Binding-site contacts:
Ligand atom C04 contacts residue ILE187 of chain 1.D at 4.2 Å (hydrophobic).
Ligand atom C17 contacts residue PHE96 of chain 1.D at 4.2 Å (hydrophobic).
Ligand atom C21 contacts residue THR288 of chain 1.D at 3.5 Å.
Ligand atom C07 contacts residue THR288 of chain 1.D at 4.1 Å.
Ligand atom C07 contacts residue VAL465 of chain 1.D at 3.5 Å (hydrophobic).
Ligand atom C06 contacts residue VAL464 of chain 1.D at 4.1 Å (hydrophobic).
Ligand atom C15 contacts residue TYR183 of chain 1.D at 3.5 Å (hydrophobic).
Ligand atom C03 contacts residue ILE188 of chain 1.D at 3.8 Å (hydrophobic).
Ligand atom C04 contacts residue ILE188 of chain 1.D at 3.8 Å (hydrophobic).
Ligand atom C11 contacts residue GLY283 of chain 1.D at 4.2 Å.
Ligand atom C06 contacts residue VAL465 of chain 1.D at 3.7 Å (hydrophobic).
Ligand atom C26 contacts residue PHE96 of chain 1.D at 4.1 Å (hydrophobic).
Ligand atom C23 contacts residue HEM1 of chain 1.L at 2.1 Å.
Ligand atom C13 contacts residue GLY283 of chain 1.D at 4.1 Å.
Ligand atom O16 contacts residue GLY279 of chain 1.D at 3.6 Å.
Ligand atom C24 contacts residue ALA349 of chain 1.D at 3.8 Å (hydrophobic).
Ligand atom C15 contacts residue ILE187 of chain 1.D at 3.4 Å (hydrophobic).
Ligand atom C19 contacts residue ALA284 of chain 1.D at 3.5 Å (hydrophobic).
Ligand atom N22 contacts residue HEM1 of chain 1.L at 3.2 Å.
Ligand atom C15 contacts residue ASN184 of chain 1.D at 2.9 Å.
Ligand atom C04 contacts residue ASN184 of chain 1.D at 4.0 Å.
Ligand atom O16 contacts residue TYR183 of chain 1.D at 4.0 Å.
Ligand atom O14 contacts residue ILE187 of chain 1.D at 3.0 Å.
Ligand atom C08 contacts residue PHE96 of chain 1.D at 4.0 Å (hydrophobic).
Ligand atom O16 contacts residue ARG221 of chain 1.D at 3.2 Å.
Ligand atom C13 contacts residue ILE187 of chain 1.D at 4.2 Å (hydrophobic).
Ligand atom C24 contacts residue VAL464 of chain 1.D at 4.0 Å (hydrophobic).
Ligand atom C26 contacts residue VAL464 of chain 1.D at 3.2 Å (hydrophobic).
Ligand atom C23 contacts residue THR288 of chain 1.D at 4.1 Å.
Ligand atom C10 contacts residue ASP280 of chain 1.D at 3.5 Å.
Ligand atom C15 contacts residue ARG221 of chain 1.D at 3.4 Å.
Ligand atom C18 contacts residue ALA284 of chain 1.D at 3.5 Å (hydrophobic).
Ligand atom O14 contacts residue ASN184 of chain 1.D at 3.1 Å (h-bond).
Ligand atom C13 contacts residue ASN184 of chain 1.D at 3.5 Å.
Ligand atom C09 contacts residue PHE96 of chain 1.D at 4.0 Å (hydrophobic).
Ligand atom O16 contacts residue ASN184 of chain 1.D at 3.5 Å (h-bond).
Ligand atom C24 contacts residue VAL348 of chain 1.D at 3.9 Å (hydrophobic).
Ligand atom C09 contacts residue ASP280 of chain 1.D at 3.5 Å.
Ligand atom N22 contacts residue THR288 of chain 1.D at 3.7 Å.
Ligand atom C19 contacts residue HEM1 of chain 1.L at 4.1 Å.

Sequence of chain 1.D:
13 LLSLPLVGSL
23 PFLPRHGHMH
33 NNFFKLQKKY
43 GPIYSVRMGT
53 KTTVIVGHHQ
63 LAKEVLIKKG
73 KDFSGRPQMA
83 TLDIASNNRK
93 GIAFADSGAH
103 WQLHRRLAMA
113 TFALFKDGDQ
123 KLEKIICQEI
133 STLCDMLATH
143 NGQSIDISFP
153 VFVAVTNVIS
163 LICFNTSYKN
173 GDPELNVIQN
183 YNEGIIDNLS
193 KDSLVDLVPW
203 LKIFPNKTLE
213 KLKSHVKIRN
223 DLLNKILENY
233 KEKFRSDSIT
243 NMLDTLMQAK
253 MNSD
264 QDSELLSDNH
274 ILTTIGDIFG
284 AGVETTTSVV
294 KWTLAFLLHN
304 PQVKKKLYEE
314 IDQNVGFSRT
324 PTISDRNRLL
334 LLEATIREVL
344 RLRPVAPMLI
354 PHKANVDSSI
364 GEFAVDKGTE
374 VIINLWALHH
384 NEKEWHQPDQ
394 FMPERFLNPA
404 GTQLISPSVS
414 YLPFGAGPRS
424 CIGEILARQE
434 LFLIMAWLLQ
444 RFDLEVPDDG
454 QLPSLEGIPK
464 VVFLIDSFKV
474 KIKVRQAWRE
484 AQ

A protein and the small-molecule ligand that binds it are described below.
Small molecule (SMILES): [C-]#[N+][C@H](C)[C@@H]1CC[C@@H]2[C@@H]3CC[C@H]4C[C@@H](OC=O)CC[C@]4(C)[C@H]3CC[C@@]21C